The small molecule below binds the protein below.
Small molecule (SMILES): Nc1ncnc2c1ncn2[C@H]1C[C@H](O)[C@@H](COP(=O)(O)O)O1

Sequence of chain 1.K:
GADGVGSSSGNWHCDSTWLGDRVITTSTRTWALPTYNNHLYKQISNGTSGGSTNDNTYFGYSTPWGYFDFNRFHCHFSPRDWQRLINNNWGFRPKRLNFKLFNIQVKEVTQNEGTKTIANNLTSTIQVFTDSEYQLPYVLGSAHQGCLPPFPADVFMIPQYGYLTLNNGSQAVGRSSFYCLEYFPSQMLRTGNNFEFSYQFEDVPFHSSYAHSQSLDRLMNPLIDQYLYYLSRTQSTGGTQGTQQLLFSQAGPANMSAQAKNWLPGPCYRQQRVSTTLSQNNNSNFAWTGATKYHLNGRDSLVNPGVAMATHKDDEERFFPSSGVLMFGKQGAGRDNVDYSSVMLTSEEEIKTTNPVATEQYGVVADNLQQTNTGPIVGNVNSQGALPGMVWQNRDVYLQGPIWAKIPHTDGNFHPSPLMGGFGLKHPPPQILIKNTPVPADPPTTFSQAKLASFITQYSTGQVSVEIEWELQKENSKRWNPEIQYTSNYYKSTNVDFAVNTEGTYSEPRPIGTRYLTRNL

Binding-site contacts:
Ligand atom N1 contacts residue PRO205 of chain 1.K at 4.0 Å.
Ligand atom C5' contacts residue DC1 of chain 1.CC at 3.8 Å.
Ligand atom N9 contacts residue PRO416 of chain 1.K at 4.3 Å.
Ligand atom C5 contacts residue HIS415 of chain 1.K at 4.3 Å.
Ligand atom C5 contacts residue PRO416 of chain 1.K at 3.2 Å (hydrophobic).
Ligand atom N1 contacts residue GLY424 of chain 1.K at 3.9 Å.
Ligand atom O5' contacts residue DC1 of chain 1.CC at 2.5 Å (h-bond).
Ligand atom N3 contacts residue PRO416 of chain 1.K at 4.1 Å.
Ligand atom C6 contacts residue PRO416 of chain 1.K at 2.9 Å (hydrophobic).
Ligand atom OP1 contacts residue DC1 of chain 1.CC at 2.5 Å (h-bond).
Ligand atom C8 contacts residue PRO416 of chain 1.K at 4.5 Å (hydrophobic).
Ligand atom C5 contacts residue PRO205 of chain 1.K at 4.2 Å (hydrophobic).
Ligand atom C2 contacts residue GLY424 of chain 1.K at 4.1 Å.
Ligand atom N6 contacts residue SER417 of chain 1.K at 3.5 Å.
Ligand atom C8 contacts residue HIS415 of chain 1.K at 3.3 Å.
Ligand atom C2 contacts residue PRO416 of chain 1.K at 4.2 Å (hydrophobic).
Ligand atom C2' contacts residue PRO416 of chain 1.K at 4.5 Å (hydrophobic).
Ligand atom N1 contacts residue PRO416 of chain 1.K at 3.4 Å (h-bond).
Ligand atom N3 contacts residue PRO205 of chain 1.K at 4.4 Å.
Ligand atom C2 contacts residue PRO205 of chain 1.K at 4.0 Å (hydrophobic).
Ligand atom C4 contacts residue PRO416 of chain 1.K at 4.0 Å (hydrophobic).
Ligand atom N7 contacts residue HIS415 of chain 1.K at 3.0 Å (h-bond).
Ligand atom N6 contacts residue ASN394 of chain 1.K at 4.3 Å.
Ligand atom O4' contacts residue DC1 of chain 1.CC at 4.2 Å.
Ligand atom N7 contacts residue PRO416 of chain 1.K at 3.7 Å.
Ligand atom P contacts residue DC1 of chain 1.CC at 1.6 Å.
Ligand atom OP2 contacts residue DC1 of chain 1.CC at 2.5 Å (h-bond).
Ligand atom OP2 contacts residue ASP411 of chain 1.AA at 4.2 Å.
Ligand atom N6 contacts residue PRO205 of chain 1.K at 4.2 Å.
Ligand atom C6 contacts residue PRO205 of chain 1.K at 3.9 Å (hydrophobic).
Ligand atom N6 contacts residue PRO416 of chain 1.K at 2.8 Å (h-bond).

Sequence of chain 1.AA:
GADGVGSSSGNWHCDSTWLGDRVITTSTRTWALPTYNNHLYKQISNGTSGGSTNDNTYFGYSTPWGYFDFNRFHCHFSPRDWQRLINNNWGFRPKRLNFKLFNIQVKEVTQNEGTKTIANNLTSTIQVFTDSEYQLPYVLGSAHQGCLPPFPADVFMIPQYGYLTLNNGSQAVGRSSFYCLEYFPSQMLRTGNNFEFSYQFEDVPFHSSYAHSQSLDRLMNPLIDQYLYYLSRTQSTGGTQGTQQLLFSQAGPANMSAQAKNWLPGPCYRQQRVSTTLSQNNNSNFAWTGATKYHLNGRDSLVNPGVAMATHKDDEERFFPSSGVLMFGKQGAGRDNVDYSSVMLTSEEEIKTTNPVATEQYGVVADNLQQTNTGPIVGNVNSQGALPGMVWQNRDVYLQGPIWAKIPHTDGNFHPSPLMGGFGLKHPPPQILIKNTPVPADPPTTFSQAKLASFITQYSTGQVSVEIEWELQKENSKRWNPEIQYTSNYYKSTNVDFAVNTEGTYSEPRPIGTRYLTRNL